The protein below binds the small molecule below.
Small molecule (SMILES): CC(C)C[C@H](NC(=O)CCCNC(=O)[C@H](CC(C)C)NC(=O)[C@H](C)NC(=O)[C@H](C)N)C(=O)N[C@@H](CC(=O)O)C(=O)N[C@@H](CO)C(=O)N[C@@H](CO)C(=O)N[C@@H](CC(N)=O)C(=O)N[C@@H](CC(C)C)C(=O)N[C@@H](C)C(=O)N[C@@H](CCCN=C(N)N)C(=O)N[C@@H](CCCN=C(N)N)C(=O)N[C@@H](CCCN=C(N)N)C(=O)N[C@@H](CCCN=C(N)N)C(=O)N[C@@H](CCCN=C(N)N)C(=O)N[C@@H](C)C(=O)N[C@@H](C)C=O

Sequence of chain 1.A:
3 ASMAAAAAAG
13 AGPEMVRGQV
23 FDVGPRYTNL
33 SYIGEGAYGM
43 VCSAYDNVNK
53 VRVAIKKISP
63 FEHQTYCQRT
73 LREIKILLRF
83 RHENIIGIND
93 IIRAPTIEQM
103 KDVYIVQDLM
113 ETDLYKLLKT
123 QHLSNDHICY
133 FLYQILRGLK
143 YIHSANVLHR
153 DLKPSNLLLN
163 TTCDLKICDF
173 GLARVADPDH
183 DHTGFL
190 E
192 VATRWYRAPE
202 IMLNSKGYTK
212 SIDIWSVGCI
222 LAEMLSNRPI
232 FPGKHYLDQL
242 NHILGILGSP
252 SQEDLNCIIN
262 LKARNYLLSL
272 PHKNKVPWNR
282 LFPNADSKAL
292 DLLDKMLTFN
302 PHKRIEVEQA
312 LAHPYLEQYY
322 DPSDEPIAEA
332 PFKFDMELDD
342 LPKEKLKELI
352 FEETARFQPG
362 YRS

Binding-site contacts:
Ligand atom CD contacts residue THR163 of chain 1.A at 3.6 Å.
Ligand atom NH2 contacts residue GLU85 of chain 1.A at 2.6 Å (salt-bridge).
Ligand atom NH1 contacts residue ASP325 of chain 1.A at 2.6 Å (salt-bridge).
Ligand atom N contacts residue CYS165 of chain 1.A at 3.6 Å.
Ligand atom CB contacts residue TYR132 of chain 1.A at 3.3 Å (hydrophobic).
Ligand atom OG contacts residue ASP166 of chain 1.A at 2.5 Å (salt-bridge).
Ligand atom CD2 contacts residue HIS129 of chain 1.A at 3.3 Å.
Ligand atom CD1 contacts residue GLN123 of chain 1.A at 3.4 Å.
Ligand atom CD contacts residue CYS165 of chain 1.A at 2.6 Å (hydrophobic).
Ligand atom C contacts residue GLN123 of chain 1.A at 3.8 Å.
Ligand atom CB contacts residue GLN123 of chain 1.A at 3.6 Å.
Ligand atom CD2 contacts residue GLN123 of chain 1.A at 3.3 Å.
Ligand atom CA contacts residue THR164 of chain 1.A at 3.6 Å.
Ligand atom CD2 contacts residue TYR132 of chain 1.A at 3.6 Å (hydrophobic).
Ligand atom OG contacts residue THR164 of chain 1.A at 3.7 Å.
Ligand atom OG contacts residue TYR132 of chain 1.A at 2.5 Å (h-bond).
Ligand atom CG contacts residue THR164 of chain 1.A at 3.4 Å.
Ligand atom N contacts residue CYS165 of chain 1.A at 2.8 Å (h-bond).
Ligand atom CZ contacts residue GLU85 of chain 1.A at 3.4 Å.
Ligand atom CG contacts residue HIS129 of chain 1.A at 3.5 Å.
Ligand atom CA contacts residue GLN123 of chain 1.A at 3.2 Å.
Ligand atom NE contacts residue TYR135 of chain 1.A at 3.5 Å (h-bond).
Ligand atom CZ contacts residue ASP325 of chain 1.A at 3.5 Å.
Ligand atom CD1 contacts residue LEU125 of chain 1.A at 3.7 Å (hydrophobic).
Ligand atom CB contacts residue TYR132 of chain 1.A at 3.4 Å (hydrophobic).
Ligand atom CD1 contacts residue HIS129 of chain 1.A at 3.2 Å.
Ligand atom CG contacts residue GLN123 of chain 1.A at 3.6 Å.
Ligand atom NH2 contacts residue ASP325 of chain 1.A at 2.8 Å (salt-bridge).
Ligand atom CD2 contacts residue GLN136 of chain 1.A at 3.5 Å.
Ligand atom CG contacts residue TYR132 of chain 1.A at 3.7 Å (hydrophobic).
Ligand atom CB contacts residue GLU85 of chain 1.A at 3.7 Å.
Ligand atom NH1 contacts residue ASP322 of chain 1.A at 3.7 Å.
Ligand atom CB contacts residue THR164 of chain 1.A at 3.2 Å.
Ligand atom CG contacts residue CYS165 of chain 1.A at 2.6 Å (hydrophobic).
Ligand atom CB contacts residue CYS165 of chain 1.A at 1.8 Å (hydrophobic).
Ligand atom CD contacts residue TYR320 of chain 1.A at 3.1 Å (hydrophobic).
Ligand atom CB contacts residue ASP166 of chain 1.A at 3.4 Å.
Ligand atom N contacts residue TYR132 of chain 1.A at 3.2 Å (h-bond).
Ligand atom C contacts residue CYS165 of chain 1.A at 3.6 Å (hydrophobic).
Ligand atom NE contacts residue TYR320 of chain 1.A at 3.1 Å (h-bond).